Binding-site contacts:
Ligand atom OAC contacts residue TYR27 of chain 1.A at 4.2 Å.
Ligand atom O contacts residue LYS245 of chain 1.A at 3.9 Å.
Ligand atom OAC contacts residue ALA28 of chain 1.A at 3.8 Å.
Ligand atom OG contacts residue LYS245 of chain 1.A at 4.0 Å.
Ligand atom OXT contacts residue TYR27 of chain 1.A at 4.3 Å.
Ligand atom OXT contacts residue LYS245 of chain 1.A at 3.1 Å.
Ligand atom O contacts residue TYR27 of chain 1.A at 3.7 Å.
Ligand atom CB contacts residue ALA28 of chain 1.A at 4.0 Å (hydrophobic).
Ligand atom OXT contacts residue TYR85 of chain 1.A at 4.3 Å.
Ligand atom OXT contacts residue MET167 of chain 1.A at 3.9 Å.
Ligand atom CB contacts residue LYS245 of chain 1.A at 3.4 Å.
Ligand atom CA contacts residue LYS245 of chain 1.A at 3.9 Å.
Ligand atom OG contacts residue PHE212 of chain 1.A at 4.2 Å.
Ligand atom C contacts residue TYR27 of chain 1.A at 3.8 Å (hydrophobic).
Ligand atom N contacts residue LYS245 of chain 1.A at 4.2 Å.
Ligand atom OXT contacts residue ALA28 of chain 1.A at 3.8 Å.
Ligand atom C contacts residue LYS245 of chain 1.A at 3.4 Å.
Ligand atom CA contacts residue TYR27 of chain 1.A at 4.1 Å (hydrophobic).
Ligand atom OG contacts residue ALA28 of chain 1.A at 4.0 Å.
Ligand atom C contacts residue ALA28 of chain 1.A at 4.0 Å (hydrophobic).
Ligand atom CA contacts residue ALA28 of chain 1.A at 3.8 Å (hydrophobic).

Sequence of chain 1.A:
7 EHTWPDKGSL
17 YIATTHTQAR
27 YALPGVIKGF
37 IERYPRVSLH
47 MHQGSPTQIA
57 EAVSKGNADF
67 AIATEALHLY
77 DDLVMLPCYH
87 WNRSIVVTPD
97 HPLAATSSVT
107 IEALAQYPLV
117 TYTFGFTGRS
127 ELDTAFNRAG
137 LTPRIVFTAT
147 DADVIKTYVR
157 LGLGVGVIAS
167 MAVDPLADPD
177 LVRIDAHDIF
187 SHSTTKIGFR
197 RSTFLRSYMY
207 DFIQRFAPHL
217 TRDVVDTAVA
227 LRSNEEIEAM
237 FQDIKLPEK

The protein below binds the small molecule below.
Small molecule (SMILES): CC(=O)N[C@@H](CO)C(=O)O